Binding-site contacts:
Ligand atom C5 contacts residue ASN36 of chain 1.A at 3.6 Å.
Ligand atom C2 contacts residue ASN36 of chain 1.A at 2.3 Å.
Ligand atom C7 contacts residue ASN36 of chain 1.A at 3.6 Å.
Ligand atom O6 contacts residue THR38 of chain 1.A at 2.8 Å (h-bond).
Ligand atom C3 contacts residue ASN36 of chain 1.A at 3.7 Å.
Ligand atom N2 contacts residue ASN36 of chain 1.A at 2.9 Å (h-bond).
Ligand atom O6 contacts residue GLU40 of chain 1.A at 3.4 Å.
Ligand atom O5 contacts residue ASN36 of chain 1.A at 2.3 Å (h-bond).
Ligand atom C8 contacts residue ARG312 of chain 1.A at 4.0 Å.
Ligand atom O5 contacts residue THR41 of chain 1.A at 4.2 Å.
Ligand atom C1 contacts residue ASN36 of chain 1.A at 1.4 Å.
Ligand atom C1 contacts residue THR38 of chain 1.A at 4.3 Å.
Ligand atom C8 contacts residue ASP310 of chain 1.A at 4.0 Å.
Ligand atom O7 contacts residue ASN36 of chain 1.A at 3.9 Å.
Ligand atom O6 contacts residue THR41 of chain 1.A at 4.4 Å.
Ligand atom C6 contacts residue GLU40 of chain 1.A at 4.0 Å.
Ligand atom O5 contacts residue THR38 of chain 1.A at 3.9 Å.
Ligand atom C4 contacts residue ASN36 of chain 1.A at 4.1 Å.
Ligand atom C6 contacts residue THR38 of chain 1.A at 4.1 Å.

Sequence of chain 1.A:
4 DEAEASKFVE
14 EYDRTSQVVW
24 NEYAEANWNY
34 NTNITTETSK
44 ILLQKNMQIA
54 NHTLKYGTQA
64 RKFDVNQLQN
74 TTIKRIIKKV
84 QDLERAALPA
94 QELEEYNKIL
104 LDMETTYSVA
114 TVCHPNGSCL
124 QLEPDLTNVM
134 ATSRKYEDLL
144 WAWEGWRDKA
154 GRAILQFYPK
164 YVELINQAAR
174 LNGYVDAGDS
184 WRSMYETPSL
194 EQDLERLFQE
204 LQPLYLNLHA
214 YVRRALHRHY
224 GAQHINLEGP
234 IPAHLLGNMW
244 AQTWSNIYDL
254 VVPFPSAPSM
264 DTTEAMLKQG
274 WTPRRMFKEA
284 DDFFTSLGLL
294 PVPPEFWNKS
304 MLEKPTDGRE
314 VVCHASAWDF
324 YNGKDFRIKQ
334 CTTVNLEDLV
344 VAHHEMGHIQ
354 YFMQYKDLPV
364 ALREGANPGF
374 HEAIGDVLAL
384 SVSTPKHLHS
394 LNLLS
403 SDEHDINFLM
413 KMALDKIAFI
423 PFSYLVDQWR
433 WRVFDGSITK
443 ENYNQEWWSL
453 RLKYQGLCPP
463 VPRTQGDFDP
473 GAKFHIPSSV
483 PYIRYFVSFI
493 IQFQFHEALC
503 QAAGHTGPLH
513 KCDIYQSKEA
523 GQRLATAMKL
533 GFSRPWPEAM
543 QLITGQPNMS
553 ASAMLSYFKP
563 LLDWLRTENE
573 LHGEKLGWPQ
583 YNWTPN

This small molecule binds to this protein.
Small molecule (SMILES): CC(=O)N[C@@H]1[C@@H](O)[C@H](O)[C@@H](CO)O[C@H]1O